Sequence of chain 1.B:
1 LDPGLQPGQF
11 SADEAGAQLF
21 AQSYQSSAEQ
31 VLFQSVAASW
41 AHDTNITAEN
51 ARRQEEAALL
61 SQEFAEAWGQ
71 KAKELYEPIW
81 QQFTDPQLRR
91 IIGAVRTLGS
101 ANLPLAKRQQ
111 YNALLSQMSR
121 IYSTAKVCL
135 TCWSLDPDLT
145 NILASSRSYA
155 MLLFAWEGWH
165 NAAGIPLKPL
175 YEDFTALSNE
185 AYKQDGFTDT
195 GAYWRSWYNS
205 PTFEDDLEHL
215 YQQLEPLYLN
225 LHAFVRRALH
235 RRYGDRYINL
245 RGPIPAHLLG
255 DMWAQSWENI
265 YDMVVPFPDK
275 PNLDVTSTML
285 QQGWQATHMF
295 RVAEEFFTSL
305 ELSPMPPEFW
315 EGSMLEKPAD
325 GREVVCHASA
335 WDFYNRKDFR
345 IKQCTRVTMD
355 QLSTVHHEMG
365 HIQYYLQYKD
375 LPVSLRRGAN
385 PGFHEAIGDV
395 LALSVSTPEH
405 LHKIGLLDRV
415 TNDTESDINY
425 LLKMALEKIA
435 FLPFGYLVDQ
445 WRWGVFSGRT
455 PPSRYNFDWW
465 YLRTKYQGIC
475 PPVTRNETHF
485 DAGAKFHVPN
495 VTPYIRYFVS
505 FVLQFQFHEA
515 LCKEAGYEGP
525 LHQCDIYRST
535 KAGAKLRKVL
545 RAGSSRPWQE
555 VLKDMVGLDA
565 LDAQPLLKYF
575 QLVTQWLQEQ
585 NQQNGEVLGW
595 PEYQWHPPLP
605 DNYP

The protein below binds the small molecule below.
Small molecule (SMILES): CC(=O)N[C@@H]1[C@@H](O)[C@H](O)[C@@H](CO)O[C@H]1O

Binding-site contacts:
Ligand atom C1 contacts residue ASN50 of chain 1.B at 4.1 Å.
Ligand atom O5 contacts residue THR47 of chain 1.B at 3.9 Å.
Ligand atom C3 contacts residue ASN45 of chain 1.B at 3.8 Å.
Ligand atom O6 contacts residue GLU49 of chain 1.B at 3.6 Å (salt-bridge).
Ligand atom C1 contacts residue ASN45 of chain 1.B at 1.4 Å.
Ligand atom C6 contacts residue GLU49 of chain 1.B at 3.6 Å.
Ligand atom C4 contacts residue ASN45 of chain 1.B at 4.2 Å.
Ligand atom O6 contacts residue THR47 of chain 1.B at 3.2 Å.
Ligand atom C7 contacts residue ASN45 of chain 1.B at 3.6 Å.
Ligand atom C5 contacts residue THR47 of chain 1.B at 4.3 Å.
Ligand atom O7 contacts residue ASN45 of chain 1.B at 3.9 Å.
Ligand atom C5 contacts residue ASN45 of chain 1.B at 3.6 Å.
Ligand atom O5 contacts residue ASN50 of chain 1.B at 3.5 Å (h-bond).
Ligand atom N2 contacts residue ASN45 of chain 1.B at 3.0 Å (h-bond).
Ligand atom O5 contacts residue ASN45 of chain 1.B at 2.3 Å (h-bond).
Ligand atom C8 contacts residue ARG326 of chain 1.B at 4.1 Å.
Ligand atom C2 contacts residue ASN45 of chain 1.B at 2.5 Å.
Ligand atom C6 contacts residue THR47 of chain 1.B at 3.9 Å.
Ligand atom C8 contacts residue ASP324 of chain 1.B at 4.1 Å.